This protein binds this small molecule.
Small molecule (SMILES): CC(=O)N[C@@H]1[C@@H](O)[C@H](O)[C@@H](CO)O[C@H]1O

Binding-site contacts:
Ligand atom O5 contacts residue ASN601 of chain 1.A at 2.3 Å (h-bond).
Ligand atom C1 contacts residue ASN601 of chain 1.A at 1.4 Å.
Ligand atom O7 contacts residue ASN601 of chain 1.A at 2.9 Å (h-bond).
Ligand atom C4 contacts residue ASN601 of chain 1.A at 4.2 Å.
Ligand atom C5 contacts residue ASN601 of chain 1.A at 3.7 Å.
Ligand atom C8 contacts residue ASN601 of chain 1.A at 4.5 Å.
Ligand atom C3 contacts residue ASN601 of chain 1.A at 3.8 Å.
Ligand atom C2 contacts residue ASN601 of chain 1.A at 2.5 Å.
Ligand atom N2 contacts residue ASN601 of chain 1.A at 3.0 Å (h-bond).
Ligand atom C7 contacts residue ASN601 of chain 1.A at 3.2 Å.

Sequence of chain 1.A:
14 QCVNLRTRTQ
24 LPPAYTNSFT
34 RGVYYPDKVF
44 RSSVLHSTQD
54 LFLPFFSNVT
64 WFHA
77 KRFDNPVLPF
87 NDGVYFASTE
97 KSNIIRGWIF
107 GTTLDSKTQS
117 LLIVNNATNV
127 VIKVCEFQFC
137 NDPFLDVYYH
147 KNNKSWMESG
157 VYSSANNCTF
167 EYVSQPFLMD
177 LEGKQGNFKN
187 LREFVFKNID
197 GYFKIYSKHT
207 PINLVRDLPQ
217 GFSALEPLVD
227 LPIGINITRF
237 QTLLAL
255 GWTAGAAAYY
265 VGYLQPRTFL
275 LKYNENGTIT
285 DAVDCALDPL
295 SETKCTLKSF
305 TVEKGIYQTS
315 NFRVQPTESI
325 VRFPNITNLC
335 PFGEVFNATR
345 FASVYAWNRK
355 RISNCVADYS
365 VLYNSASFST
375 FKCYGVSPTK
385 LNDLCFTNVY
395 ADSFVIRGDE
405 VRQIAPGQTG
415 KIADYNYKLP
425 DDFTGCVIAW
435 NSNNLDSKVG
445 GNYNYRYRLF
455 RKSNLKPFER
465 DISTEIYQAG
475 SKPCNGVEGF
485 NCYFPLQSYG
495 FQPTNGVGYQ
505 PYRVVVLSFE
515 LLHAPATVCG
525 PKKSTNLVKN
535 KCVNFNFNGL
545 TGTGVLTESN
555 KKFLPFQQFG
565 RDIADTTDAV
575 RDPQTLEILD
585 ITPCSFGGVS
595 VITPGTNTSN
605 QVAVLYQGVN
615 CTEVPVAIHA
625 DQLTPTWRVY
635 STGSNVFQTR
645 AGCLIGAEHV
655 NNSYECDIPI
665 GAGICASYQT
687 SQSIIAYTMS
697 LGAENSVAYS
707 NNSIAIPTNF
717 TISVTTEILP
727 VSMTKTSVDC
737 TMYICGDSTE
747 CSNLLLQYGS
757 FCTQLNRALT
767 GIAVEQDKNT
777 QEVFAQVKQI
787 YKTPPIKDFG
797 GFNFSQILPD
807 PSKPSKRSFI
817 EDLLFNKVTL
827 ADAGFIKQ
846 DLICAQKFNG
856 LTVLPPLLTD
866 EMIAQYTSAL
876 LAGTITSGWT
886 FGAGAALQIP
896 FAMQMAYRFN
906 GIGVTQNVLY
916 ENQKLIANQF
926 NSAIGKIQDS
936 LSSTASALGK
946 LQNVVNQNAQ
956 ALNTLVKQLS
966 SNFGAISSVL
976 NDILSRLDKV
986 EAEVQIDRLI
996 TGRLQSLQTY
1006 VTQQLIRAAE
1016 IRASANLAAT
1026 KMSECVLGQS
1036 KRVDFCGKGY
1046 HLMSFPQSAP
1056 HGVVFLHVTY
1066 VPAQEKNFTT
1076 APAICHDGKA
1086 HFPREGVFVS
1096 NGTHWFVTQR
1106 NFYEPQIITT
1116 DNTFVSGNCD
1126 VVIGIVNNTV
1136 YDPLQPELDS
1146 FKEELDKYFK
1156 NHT